Binding-site contacts:
Ligand atom O6 contacts residue VAL592 of chain 1.A at 3.5 Å.
Ligand atom C2 contacts residue ASP538 of chain 1.A at 3.6 Å.
Ligand atom C7 contacts residue GLN456 of chain 1.A at 4.0 Å.
Ligand atom C3 contacts residue ASP538 of chain 1.A at 3.9 Å.
Ligand atom C5 contacts residue ASN568 of chain 1.A at 3.6 Å.
Ligand atom C8 contacts residue ASP538 of chain 1.A at 3.9 Å.
Ligand atom O5 contacts residue GLN456 of chain 1.A at 3.6 Å.
Ligand atom C6 contacts residue GLU590 of chain 1.A at 3.4 Å.
Ligand atom N2 contacts residue SER540 of chain 1.A at 3.9 Å.
Ligand atom O3 contacts residue LYS454 of chain 1.A at 3.5 Å (salt-bridge).
Ligand atom O7 contacts residue ASN568 of chain 1.A at 3.7 Å.
Ligand atom N2 contacts residue ASN568 of chain 1.A at 2.8 Å (h-bond).
Ligand atom O5 contacts residue VAL592 of chain 1.A at 3.5 Å.
Ligand atom C2 contacts residue GLN456 of chain 1.A at 3.7 Å.
Ligand atom C4 contacts residue GLN456 of chain 1.A at 3.7 Å.
Ligand atom O6 contacts residue GLU590 of chain 1.A at 2.8 Å (salt-bridge).
Ligand atom O7 contacts residue TYR512 of chain 1.A at 3.2 Å (h-bond).
Ligand atom C1 contacts residue SER540 of chain 1.A at 4.1 Å.
Ligand atom C7 contacts residue ASN568 of chain 1.A at 3.5 Å.
Ligand atom C6 contacts residue VAL592 of chain 1.A at 3.8 Å (hydrophobic).
Ligand atom C2 contacts residue ASN568 of chain 1.A at 2.4 Å.
Ligand atom O5 contacts residue ASN568 of chain 1.A at 2.4 Å (h-bond).
Ligand atom N2 contacts residue ASP538 of chain 1.A at 2.9 Å (salt-bridge).
Ligand atom C6 contacts residue VAL566 of chain 1.A at 3.7 Å (hydrophobic).
Ligand atom C3 contacts residue LYS454 of chain 1.A at 3.9 Å.
Ligand atom O3 contacts residue GLN456 of chain 1.A at 2.8 Å (h-bond).
Ligand atom C6 contacts residue GLN456 of chain 1.A at 4.0 Å.
Ligand atom C7 contacts residue ASP538 of chain 1.A at 3.8 Å.
Ligand atom C8 contacts residue SER540 of chain 1.A at 4.0 Å.
Ligand atom C1 contacts residue ASN568 of chain 1.A at 1.4 Å.
Ligand atom O4 contacts residue LYS454 of chain 1.A at 3.5 Å (salt-bridge).
Ligand atom C1 contacts residue ASP538 of chain 1.A at 3.6 Å.
Ligand atom O7 contacts residue LYS454 of chain 1.A at 3.4 Å (salt-bridge).
Ligand atom C3 contacts residue ASN568 of chain 1.A at 3.8 Å.
Ligand atom C3 contacts residue GLN456 of chain 1.A at 3.5 Å.
Ligand atom O7 contacts residue GLN456 of chain 1.A at 3.4 Å.
Ligand atom O6 contacts residue ARG621 of chain 1.A at 4.0 Å.
Ligand atom C7 contacts residue SER540 of chain 1.A at 3.9 Å.
Ligand atom C8 contacts residue VAL566 of chain 1.A at 4.1 Å (hydrophobic).
Ligand atom C8 contacts residue VAL536 of chain 1.A at 3.8 Å (hydrophobic).

Sequence of chain 1.A:
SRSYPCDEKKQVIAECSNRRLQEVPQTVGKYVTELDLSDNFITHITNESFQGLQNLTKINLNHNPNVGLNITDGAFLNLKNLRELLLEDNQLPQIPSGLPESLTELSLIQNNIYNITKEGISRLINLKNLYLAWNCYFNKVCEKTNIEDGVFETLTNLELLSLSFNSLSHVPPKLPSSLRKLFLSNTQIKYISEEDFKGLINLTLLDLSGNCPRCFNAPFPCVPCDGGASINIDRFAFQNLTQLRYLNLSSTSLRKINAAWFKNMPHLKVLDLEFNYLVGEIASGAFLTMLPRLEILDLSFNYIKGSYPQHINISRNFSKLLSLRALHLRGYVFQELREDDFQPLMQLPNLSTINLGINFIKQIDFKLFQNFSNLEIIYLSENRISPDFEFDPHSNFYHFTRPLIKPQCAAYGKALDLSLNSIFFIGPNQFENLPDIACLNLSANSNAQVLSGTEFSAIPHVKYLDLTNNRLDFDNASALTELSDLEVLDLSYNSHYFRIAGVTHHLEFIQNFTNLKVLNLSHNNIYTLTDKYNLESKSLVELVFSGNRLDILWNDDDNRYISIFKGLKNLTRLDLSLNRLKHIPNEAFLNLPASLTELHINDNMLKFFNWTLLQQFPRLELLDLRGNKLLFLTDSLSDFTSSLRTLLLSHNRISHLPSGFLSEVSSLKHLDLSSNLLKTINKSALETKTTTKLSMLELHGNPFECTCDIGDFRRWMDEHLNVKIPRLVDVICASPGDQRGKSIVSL

This small molecule binds to this protein.
Small molecule (SMILES): CC(=O)N[C@H]1[C@H](O[C@H]2[C@H](O)[C@@H](NC(C)=O)CO[C@@H]2CO)O[C@H](CO)[C@@H](O[C@@H]2O[C@H](CO)[C@@H](O)[C@H](O)[C@@H]2O)[C@@H]1O